Binding-site contacts:
Ligand atom N3 contacts residue PHE45 of chain 3.A at 3.6 Å.
Ligand atom N9 contacts residue PHE227 of chain 1.A at 3.7 Å.
Ligand atom C4 contacts residue PHE45 of chain 3.A at 3.5 Å (hydrophobic).
Ligand atom N1 contacts residue GLN251 of chain 1.A at 2.9 Å (h-bond).
Ligand atom C8 contacts residue MET1 of chain 3.B at 3.4 Å (hydrophobic).
Ligand atom O2' contacts residue ASP11 of chain 3.A at 2.8 Å (salt-bridge).
Ligand atom C5 contacts residue PHE45 of chain 3.A at 3.6 Å (hydrophobic).
Ligand atom O2' contacts residue TYR72 of chain 3.A at 3.5 Å (h-bond).
Ligand atom N3 contacts residue PRO73 of chain 3.A at 3.6 Å.
Ligand atom CL contacts residue THR75 of chain 3.A at 3.4 Å.
Ligand atom N7 contacts residue PHE187 of chain 1.A at 3.6 Å.
Ligand atom C2 contacts residue ASN250 of chain 1.A at 3.6 Å.
Ligand atom C5 contacts residue PHE227 of chain 1.A at 3.5 Å (hydrophobic).
Ligand atom N7 contacts residue MET1 of chain 3.B at 3.5 Å.
Ligand atom C2 contacts residue GLN251 of chain 1.A at 3.4 Å.
Ligand atom N7 contacts residue PHE227 of chain 1.A at 3.4 Å.
Ligand atom C2 contacts residue PHE227 of chain 1.A at 3.4 Å (hydrophobic).
Ligand atom N6 contacts residue PHE227 of chain 1.A at 3.4 Å.
Ligand atom O3' contacts residue TYR72 of chain 3.A at 2.9 Å (h-bond).
Ligand atom C4 contacts residue PHE227 of chain 1.A at 3.5 Å (hydrophobic).
Ligand atom CL contacts residue GLY131 of chain 3.A at 3.1 Å.
Ligand atom O3' contacts residue TYR70 of chain 3.A at 3.6 Å.
Ligand atom O2' contacts residue PHE45 of chain 3.A at 3.7 Å.
Ligand atom N3 contacts residue PHE227 of chain 1.A at 3.5 Å.
Ligand atom N1 contacts residue LEU249 of chain 1.A at 3.5 Å (h-bond).
Ligand atom C2' contacts residue ASP11 of chain 3.A at 3.6 Å.
Ligand atom CL contacts residue TRP129 of chain 3.A at 3.5 Å.
Ligand atom C5' contacts residue TRP129 of chain 3.A at 3.5 Å (hydrophobic).
Ligand atom N6 contacts residue LEU249 of chain 1.A at 2.9 Å (h-bond).
Ligand atom N6 contacts residue ASN189 of chain 1.A at 2.9 Å (h-bond).
Ligand atom CL contacts residue TYR130 of chain 3.A at 3.5 Å.
Ligand atom C6 contacts residue PHE227 of chain 1.A at 3.2 Å (hydrophobic).
Ligand atom N7 contacts residue ASN189 of chain 1.A at 3.2 Å (h-bond).
Ligand atom O4' contacts residue MET1 of chain 3.B at 3.6 Å.
Ligand atom CL contacts residue THR128 of chain 3.A at 3.5 Å.
Ligand atom N1 contacts residue PHE227 of chain 1.A at 3.3 Å.
Ligand atom O3' contacts residue ASP11 of chain 3.A at 2.6 Å (salt-bridge).
Ligand atom O2' contacts residue PRO73 of chain 3.A at 3.6 Å (h-bond).
Ligand atom C4' contacts residue TYR72 of chain 3.A at 3.6 Å (hydrophobic).
Ligand atom C3' contacts residue ASP11 of chain 3.A at 3.2 Å.

Sequence of chain 1.A:
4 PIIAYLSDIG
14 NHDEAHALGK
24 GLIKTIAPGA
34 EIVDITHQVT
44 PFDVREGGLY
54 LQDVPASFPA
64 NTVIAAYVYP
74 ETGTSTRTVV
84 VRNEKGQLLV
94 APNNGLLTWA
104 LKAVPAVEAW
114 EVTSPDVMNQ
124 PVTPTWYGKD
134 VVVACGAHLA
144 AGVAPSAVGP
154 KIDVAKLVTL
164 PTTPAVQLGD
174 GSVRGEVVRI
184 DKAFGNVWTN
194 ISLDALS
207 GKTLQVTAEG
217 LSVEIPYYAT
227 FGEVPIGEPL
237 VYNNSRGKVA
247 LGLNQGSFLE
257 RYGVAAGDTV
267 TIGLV

Sequence of chain 3.A:
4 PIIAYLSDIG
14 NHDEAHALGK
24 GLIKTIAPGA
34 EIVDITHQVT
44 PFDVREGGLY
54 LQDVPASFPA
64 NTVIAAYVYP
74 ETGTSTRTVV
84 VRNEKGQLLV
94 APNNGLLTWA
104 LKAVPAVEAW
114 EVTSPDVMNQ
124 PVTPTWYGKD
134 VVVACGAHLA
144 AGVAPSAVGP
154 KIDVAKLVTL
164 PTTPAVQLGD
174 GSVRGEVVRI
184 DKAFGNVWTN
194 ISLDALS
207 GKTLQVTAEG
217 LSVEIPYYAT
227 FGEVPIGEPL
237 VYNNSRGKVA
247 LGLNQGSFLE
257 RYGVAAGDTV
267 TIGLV

The small molecule below binds the protein below.
Small molecule (SMILES): Nc1ncnc2c1ncn2[C@@H]1O[C@H](CCl)[C@@H](O)[C@H]1O